The small molecule below binds the protein below.
Small molecule (SMILES): CC(=O)N[C@@H]1[C@@H](O)[C@H](O)[C@@H](CO)O[C@H]1O

Binding-site contacts:
Ligand atom C3 contacts residue ASN644 of chain 1.C at 3.8 Å.
Ligand atom O6 contacts residue ASN644 of chain 1.C at 4.5 Å.
Ligand atom C2 contacts residue ASN644 of chain 1.C at 2.5 Å.
Ligand atom C1 contacts residue ASN644 of chain 1.C at 1.4 Å.
Ligand atom N2 contacts residue ASN644 of chain 1.C at 2.9 Å (h-bond).
Ligand atom O7 contacts residue ASN644 of chain 1.C at 4.5 Å.
Ligand atom C7 contacts residue ASN644 of chain 1.C at 3.9 Å.
Ligand atom C6 contacts residue ASN644 of chain 1.C at 4.5 Å.
Ligand atom C8 contacts residue GLU647 of chain 1.C at 4.5 Å.
Ligand atom C5 contacts residue ASN644 of chain 1.C at 3.7 Å.
Ligand atom C4 contacts residue ASN644 of chain 1.C at 4.2 Å.
Ligand atom O5 contacts residue ASN644 of chain 1.C at 2.4 Å (h-bond).

Sequence of chain 1.C:
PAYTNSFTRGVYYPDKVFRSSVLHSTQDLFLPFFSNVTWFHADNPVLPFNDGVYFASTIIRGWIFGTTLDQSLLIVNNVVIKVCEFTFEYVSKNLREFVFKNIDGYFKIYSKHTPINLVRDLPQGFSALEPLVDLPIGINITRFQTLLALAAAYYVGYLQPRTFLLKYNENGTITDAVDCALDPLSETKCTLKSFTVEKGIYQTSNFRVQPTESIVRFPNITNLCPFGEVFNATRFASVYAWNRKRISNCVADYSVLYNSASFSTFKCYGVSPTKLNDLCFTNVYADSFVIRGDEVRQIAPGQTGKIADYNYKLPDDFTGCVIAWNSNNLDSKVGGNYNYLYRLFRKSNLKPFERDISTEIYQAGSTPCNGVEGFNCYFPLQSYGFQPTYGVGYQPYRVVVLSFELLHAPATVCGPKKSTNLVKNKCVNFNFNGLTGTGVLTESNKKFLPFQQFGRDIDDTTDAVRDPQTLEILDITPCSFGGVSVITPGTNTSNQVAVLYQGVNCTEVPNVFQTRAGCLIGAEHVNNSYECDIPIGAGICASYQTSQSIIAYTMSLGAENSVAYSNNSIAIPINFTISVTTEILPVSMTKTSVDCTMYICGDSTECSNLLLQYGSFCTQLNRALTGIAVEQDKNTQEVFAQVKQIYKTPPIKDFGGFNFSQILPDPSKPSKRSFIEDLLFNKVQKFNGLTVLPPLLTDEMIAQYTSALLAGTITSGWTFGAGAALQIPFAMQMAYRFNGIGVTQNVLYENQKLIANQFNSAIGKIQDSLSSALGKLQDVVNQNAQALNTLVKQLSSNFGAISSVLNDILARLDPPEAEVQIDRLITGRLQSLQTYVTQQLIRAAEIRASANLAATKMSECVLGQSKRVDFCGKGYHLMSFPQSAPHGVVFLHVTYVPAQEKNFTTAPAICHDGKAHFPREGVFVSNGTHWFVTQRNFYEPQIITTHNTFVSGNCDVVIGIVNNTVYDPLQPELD